This protein binds this small molecule.
Small molecule (SMILES): COC(=O)C(Cc1ccccc1)(Cc1ccc(NS(=O)(=O)O)cc1)C(=O)OC

Sequence of chain 1.B:
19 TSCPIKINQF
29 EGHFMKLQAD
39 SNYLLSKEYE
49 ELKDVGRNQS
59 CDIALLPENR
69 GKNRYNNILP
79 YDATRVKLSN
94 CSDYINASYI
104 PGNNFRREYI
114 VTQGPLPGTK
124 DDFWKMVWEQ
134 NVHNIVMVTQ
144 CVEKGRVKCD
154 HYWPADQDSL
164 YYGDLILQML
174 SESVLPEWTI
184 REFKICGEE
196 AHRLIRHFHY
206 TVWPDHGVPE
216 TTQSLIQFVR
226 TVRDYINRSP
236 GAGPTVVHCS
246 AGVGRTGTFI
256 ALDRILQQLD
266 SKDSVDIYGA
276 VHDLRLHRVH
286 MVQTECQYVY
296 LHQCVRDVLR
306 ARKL

Binding-site contacts:
Ligand atom C4 contacts residue ALA246 of chain 1.B at 3.8 Å (hydrophobic).
Ligand atom O6 contacts residue ALA246 of chain 1.B at 3.5 Å.
Ligand atom S1 contacts residue ASP210 of chain 1.B at 3.5 Å (salt-bridge).
Ligand atom C2 contacts residue ASP210 of chain 1.B at 3.3 Å.
Ligand atom C1 contacts residue ALA246 of chain 1.B at 3.7 Å (hydrophobic).
Ligand atom C3 contacts residue ALA246 of chain 1.B at 3.8 Å (hydrophobic).
Ligand atom O2 contacts residue ASN75 of chain 1.B at 3.4 Å (h-bond).
Ligand atom C5 contacts residue HIS211 of chain 1.B at 3.5 Å.
Ligand atom S1 contacts residue CYS244 of chain 1.B at 3.4 Å (h-bond).
Ligand atom O7 contacts residue SER245 of chain 1.B at 2.9 Å (h-bond).
Ligand atom O1 contacts residue ASN75 of chain 1.B at 3.3 Å (h-bond).
Ligand atom C4 contacts residue GLN288 of chain 1.B at 3.5 Å.
Ligand atom O4 contacts residue ILE76 of chain 1.B at 3.9 Å.
Ligand atom O7 contacts residue ALA246 of chain 1.B at 3.0 Å (h-bond).
Ligand atom C19 contacts residue TYR73 of chain 1.B at 3.6 Å (hydrophobic).
Ligand atom O6 contacts residue GLY249 of chain 1.B at 2.9 Å (h-bond).
Ligand atom O5 contacts residue GLY249 of chain 1.B at 3.7 Å.
Ligand atom O7 contacts residue ARG250 of chain 1.B at 3.5 Å (salt-bridge).
Ligand atom O6 contacts residue CYS244 of chain 1.B at 3.4 Å (h-bond).
Ligand atom O5 contacts residue CYS244 of chain 1.B at 3.2 Å (h-bond).
Ligand atom C17 contacts residue ASN75 of chain 1.B at 3.8 Å.
Ligand atom S1 contacts residue GLY249 of chain 1.B at 3.8 Å.
Ligand atom O4 contacts residue ASN75 of chain 1.B at 3.7 Å.
Ligand atom C6 contacts residue TYR73 of chain 1.B at 3.5 Å (hydrophobic).
Ligand atom O3 contacts residue GLN288 of chain 1.B at 3.5 Å (h-bond).
Ligand atom O7 contacts residue CYS244 of chain 1.B at 3.2 Å (h-bond).
Ligand atom O7 contacts residue ASP210 of chain 1.B at 3.8 Å.
Ligand atom C4 contacts residue HIS211 of chain 1.B at 3.7 Å.
Ligand atom O6 contacts residue VAL248 of chain 1.B at 3.3 Å (h-bond).
Ligand atom C2 contacts residue HIS211 of chain 1.B at 3.6 Å.
Ligand atom O5 contacts residue ASP210 of chain 1.B at 3.5 Å (salt-bridge).
Ligand atom O6 contacts residue GLY247 of chain 1.B at 3.8 Å.
Ligand atom N1 contacts residue ASP210 of chain 1.B at 2.7 Å (salt-bridge).
Ligand atom O3 contacts residue HIS211 of chain 1.B at 3.8 Å.
Ligand atom C1 contacts residue ILE76 of chain 1.B at 3.9 Å (hydrophobic).
Ligand atom C17 contacts residue TYR73 of chain 1.B at 3.8 Å (hydrophobic).
Ligand atom C5 contacts residue ASP210 of chain 1.B at 3.5 Å.
Ligand atom C8 contacts residue ASN75 of chain 1.B at 3.6 Å.
Ligand atom O1 contacts residue TYR73 of chain 1.B at 3.3 Å.
Ligand atom O5 contacts residue ARG250 of chain 1.B at 3.0 Å (salt-bridge).